Sequence of chain 1.C:
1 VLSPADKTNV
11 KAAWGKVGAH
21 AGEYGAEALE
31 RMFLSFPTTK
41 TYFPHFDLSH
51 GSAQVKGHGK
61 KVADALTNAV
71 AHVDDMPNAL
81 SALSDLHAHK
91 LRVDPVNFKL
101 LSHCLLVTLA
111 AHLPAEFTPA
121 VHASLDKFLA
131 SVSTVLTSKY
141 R

Binding-site contacts:
Ligand atom NC contacts residue HIS87 of chain 1.C at 3.7 Å.
Ligand atom C4C contacts residue CMO1 of chain 1.P at 2.9 Å.
Ligand atom CHA contacts residue LEU91 of chain 1.C at 3.6 Å (hydrophobic).
Ligand atom CMA contacts residue LYS61 of chain 1.C at 3.4 Å.
Ligand atom C4D contacts residue LEU91 of chain 1.C at 3.4 Å (hydrophobic).
Ligand atom C2C contacts residue CMO1 of chain 1.P at 3.5 Å.
Ligand atom CMD contacts residue PHE43 of chain 1.C at 3.7 Å (hydrophobic).
Ligand atom C3D contacts residue HIS58 of chain 1.C at 3.8 Å.
Ligand atom ND contacts residue HIS58 of chain 1.C at 3.4 Å.
Ligand atom C3A contacts residue LEU83 of chain 1.C at 3.7 Å (hydrophobic).
Ligand atom CAC contacts residue VAL93 of chain 1.C at 3.5 Å (hydrophobic).
Ligand atom O1A contacts residue LEU86 of chain 1.C at 3.6 Å.
Ligand atom CGD contacts residue HIS45 of chain 1.C at 3.7 Å.
Ligand atom CAD contacts residue LEU91 of chain 1.C at 3.7 Å (hydrophobic).
Ligand atom CGA contacts residue LEU86 of chain 1.C at 3.6 Å (hydrophobic).
Ligand atom NI contacts residue HIS87 of chain 1.C at 3.5 Å.
Ligand atom C1D contacts residue PHE43 of chain 1.C at 3.8 Å (hydrophobic).
Ligand atom C3B contacts residue LEU136 of chain 1.C at 3.6 Å (hydrophobic).
Ligand atom CHC contacts residue LEU101 of chain 1.C at 3.6 Å (hydrophobic).
Ligand atom CBA contacts residue LEU86 of chain 1.C at 3.5 Å (hydrophobic).
Ligand atom NA contacts residue HIS58 of chain 1.C at 3.7 Å.
Ligand atom NI contacts residue CMO1 of chain 1.P at 3.5 Å.
Ligand atom CHD contacts residue PHE43 of chain 1.C at 3.4 Å (hydrophobic).
Ligand atom C3C contacts residue CMO1 of chain 1.P at 3.3 Å.
Ligand atom C1A contacts residue HIS58 of chain 1.C at 3.4 Å.
Ligand atom NA contacts residue HIS87 of chain 1.C at 3.8 Å.
Ligand atom CHD contacts residue VAL93 of chain 1.C at 3.8 Å (hydrophobic).
Ligand atom C4D contacts residue HIS58 of chain 1.C at 3.2 Å.
Ligand atom ND contacts residue LEU91 of chain 1.C at 3.7 Å.
Ligand atom NC contacts residue CMO1 of chain 1.P at 3.0 Å (h-bond).
Ligand atom CMD contacts residue TYR42 of chain 1.C at 3.3 Å (hydrophobic).
Ligand atom CHD contacts residue CMO1 of chain 1.P at 3.4 Å.
Ligand atom CMC contacts residue ASN97 of chain 1.C at 3.5 Å.
Ligand atom CHC contacts residue PHE98 of chain 1.C at 3.6 Å (hydrophobic).
Ligand atom O2D contacts residue HIS45 of chain 1.C at 2.8 Å (h-bond).
Ligand atom C2B contacts residue LEU136 of chain 1.C at 3.7 Å (hydrophobic).
Ligand atom CGD contacts residue PHE46 of chain 1.C at 3.7 Å (hydrophobic).
Ligand atom CHA contacts residue HIS58 of chain 1.C at 3.3 Å.
Ligand atom C1C contacts residue CMO1 of chain 1.P at 3.3 Å.
Ligand atom NB contacts residue HIS87 of chain 1.C at 3.5 Å.

A protein and the small-molecule ligand that binds it are described below.
Small molecule (SMILES): C=CC1=C(C)C2=N3->[Ni]45<-N6=C(C=c7c(C)c(C=C)c(n74)=C2)C(C)=C(CCC(=O)O)C6=Cc2c(CCC(=O)O)c(C)c(n25)C=C13